Sequence of chain 1.C:
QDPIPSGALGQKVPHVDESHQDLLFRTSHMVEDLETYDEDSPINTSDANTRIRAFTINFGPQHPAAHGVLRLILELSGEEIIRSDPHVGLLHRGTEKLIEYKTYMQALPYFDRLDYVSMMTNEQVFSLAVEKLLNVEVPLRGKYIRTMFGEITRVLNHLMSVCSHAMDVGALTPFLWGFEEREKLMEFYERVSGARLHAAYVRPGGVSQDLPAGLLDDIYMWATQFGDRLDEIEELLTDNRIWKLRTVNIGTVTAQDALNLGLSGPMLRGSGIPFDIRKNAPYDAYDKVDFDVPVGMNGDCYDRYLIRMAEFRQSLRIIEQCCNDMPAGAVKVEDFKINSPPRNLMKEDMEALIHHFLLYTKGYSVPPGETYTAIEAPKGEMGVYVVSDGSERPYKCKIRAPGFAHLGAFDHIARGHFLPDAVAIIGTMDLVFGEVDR

Sequence of chain 1.IA:
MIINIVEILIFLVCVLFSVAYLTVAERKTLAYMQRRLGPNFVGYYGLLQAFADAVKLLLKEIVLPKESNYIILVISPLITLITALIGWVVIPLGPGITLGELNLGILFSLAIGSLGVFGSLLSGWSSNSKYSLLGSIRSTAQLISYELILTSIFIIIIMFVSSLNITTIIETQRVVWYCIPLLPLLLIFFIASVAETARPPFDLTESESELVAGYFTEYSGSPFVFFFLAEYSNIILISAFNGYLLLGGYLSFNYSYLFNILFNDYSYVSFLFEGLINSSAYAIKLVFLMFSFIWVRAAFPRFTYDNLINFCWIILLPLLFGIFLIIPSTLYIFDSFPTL

Binding-site contacts:
Ligand atom C10 contacts residue PHE228 of chain 1.IA at 3.5 Å (hydrophobic).
Ligand atom O5 contacts residue ARG27 of chain 1.IA at 3.5 Å.
Ligand atom C16 contacts residue ALA50 of chain 1.IA at 3.9 Å (hydrophobic).
Ligand atom C13 contacts residue ASP53 of chain 1.IA at 3.3 Å.
Ligand atom C1 contacts residue ARG297 of chain 1.IA at 3.9 Å.
Ligand atom C16 contacts residue PHE228 of chain 1.IA at 3.5 Å (hydrophobic).
Ligand atom C23 contacts residue ALA20 of chain 1.IA at 3.9 Å (hydrophobic).
Ligand atom C2 contacts residue ILE106 of chain 1.K at 4.0 Å (hydrophobic).
Ligand atom C27 contacts residue PHE17 of chain 1.IA at 3.7 Å (hydrophobic).
Ligand atom C1M contacts residue ARG108 of chain 1.K at 3.6 Å.
Ligand atom C17 contacts residue PHE228 of chain 1.IA at 3.7 Å (hydrophobic).
Ligand atom C18 contacts residue ALA50 of chain 1.IA at 3.1 Å (hydrophobic).
Ligand atom C13 contacts residue PHE228 of chain 1.IA at 3.0 Å (hydrophobic).
Ligand atom C4M contacts residue ILE106 of chain 1.K at 3.8 Å (hydrophobic).
Ligand atom C16 contacts residue ASP53 of chain 1.IA at 3.5 Å.
Ligand atom C21 contacts residue ALA54 of chain 1.IA at 3.8 Å (hydrophobic).
Ligand atom C26 contacts residue PHE51 of chain 1.IA at 4.0 Å (hydrophobic).
Ligand atom C8 contacts residue ILE106 of chain 1.K at 3.8 Å (hydrophobic).
Ligand atom C15 contacts residue LEU57 of chain 1.IA at 3.8 Å (hydrophobic).
Ligand atom C12 contacts residue PHE228 of chain 1.IA at 3.2 Å (hydrophobic).
Ligand atom C15 contacts residue ASP53 of chain 1.IA at 3.8 Å.
Ligand atom C6 contacts residue ILE106 of chain 1.K at 3.5 Å (hydrophobic).
Ligand atom C15 contacts residue PHE228 of chain 1.IA at 3.6 Å (hydrophobic).
Ligand atom C28 contacts residue PHE17 of chain 1.IA at 3.6 Å (hydrophobic).
Ligand atom C20 contacts residue VAL225 of chain 1.IA at 3.7 Å (hydrophobic).
Ligand atom C14 contacts residue ASP53 of chain 1.IA at 3.5 Å.
Ligand atom C18 contacts residue ALA54 of chain 1.IA at 3.7 Å (hydrophobic).
Ligand atom C14 contacts residue PHE228 of chain 1.IA at 3.1 Å (hydrophobic).
Ligand atom C27 contacts residue LEU16 of chain 1.IA at 3.8 Å (hydrophobic).
Ligand atom C19 contacts residue ALA54 of chain 1.IA at 3.7 Å (hydrophobic).
Ligand atom C17 contacts residue ALA50 of chain 1.IA at 3.9 Å (hydrophobic).
Ligand atom C1 contacts residue ILE106 of chain 1.K at 3.8 Å (hydrophobic).
Ligand atom C3 contacts residue ILE106 of chain 1.K at 3.8 Å (hydrophobic).
Ligand atom C9 contacts residue PHE228 of chain 1.IA at 3.6 Å (hydrophobic).
Ligand atom C22 contacts residue ALA20 of chain 1.IA at 3.8 Å (hydrophobic).
Ligand atom C4 contacts residue ILE106 of chain 1.K at 3.5 Å (hydrophobic).
Ligand atom C21 contacts residue ALA20 of chain 1.IA at 3.8 Å (hydrophobic).
Ligand atom O5 contacts residue ILE106 of chain 1.K at 3.9 Å.
Ligand atom C5 contacts residue ILE106 of chain 1.K at 3.4 Å (hydrophobic).
Ligand atom C23 contacts residue LEU16 of chain 1.IA at 3.7 Å (hydrophobic).

Sequence of chain 1.K:
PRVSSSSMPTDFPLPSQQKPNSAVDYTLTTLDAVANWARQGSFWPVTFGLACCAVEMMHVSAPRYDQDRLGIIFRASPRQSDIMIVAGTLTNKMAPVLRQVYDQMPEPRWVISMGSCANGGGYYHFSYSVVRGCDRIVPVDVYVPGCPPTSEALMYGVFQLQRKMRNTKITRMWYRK

This protein binds this small molecule.
Small molecule (SMILES): COC1=C(OC)C(=O)C(C/C=C(\C)CC/C=C(\C)CC/C=C(\C)CC/C=C(/C)CC/C=C(\C)CC/C=C(\C)CC/C=C(\C)CC/C=C(/C)CCC=C(C)C)=C(C)C1=O